This small molecule binds to this protein.
Small molecule (SMILES): CC(=O)N[C@H]1[C@H](O[C@H]2[C@H](O)[C@@H](NC(C)=O)CO[C@@H]2CO)O[C@H](CO)[C@@H](O[C@@H]2O[C@H](CO[C@H]3O[C@H](CO)[C@@H](O)[C@H](O)[C@@H]3O)[C@@H](O)[C@H](O[C@H]3O[C@H](CO)[C@@H](O)[C@H](O)[C@@H]3O)[C@@H]2O)[C@@H]1O

Binding-site contacts:
Ligand atom O7 contacts residue TYR797 of chain 1.C at 3.5 Å.
Ligand atom C8 contacts residue ASN802 of chain 1.C at 3.6 Å.
Ligand atom C8 contacts residue LYS796 of chain 1.C at 3.5 Å.
Ligand atom C2 contacts residue ASN802 of chain 1.C at 2.3 Å.
Ligand atom C1 contacts residue ASN802 of chain 1.C at 1.4 Å.
Ligand atom C7 contacts residue GLN805 of chain 1.C at 4.3 Å.
Ligand atom C5 contacts residue ASN802 of chain 1.C at 3.6 Å.
Ligand atom C8 contacts residue TYR797 of chain 1.C at 3.7 Å (hydrophobic).
Ligand atom C7 contacts residue TYR797 of chain 1.C at 4.1 Å (hydrophobic).
Ligand atom C2 contacts residue SER804 of chain 1.C at 4.0 Å.
Ligand atom C3 contacts residue ASN802 of chain 1.C at 3.6 Å.
Ligand atom N2 contacts residue ASN802 of chain 1.C at 2.8 Å (h-bond).
Ligand atom C3 contacts residue SER804 of chain 1.C at 4.1 Å.
Ligand atom O7 contacts residue ASN802 of chain 1.C at 3.2 Å (h-bond).
Ligand atom C4 contacts residue ASN802 of chain 1.C at 4.2 Å.
Ligand atom C1 contacts residue SER804 of chain 1.C at 3.5 Å.
Ligand atom N2 contacts residue SER804 of chain 1.C at 3.8 Å.
Ligand atom O5 contacts residue ASN802 of chain 1.C at 2.4 Å (h-bond).
Ligand atom C7 contacts residue ASN802 of chain 1.C at 3.2 Å.
Ligand atom C8 contacts residue GLN805 of chain 1.C at 3.5 Å.
Ligand atom O6 contacts residue SER933 of chain 1.C at 4.4 Å.
Ligand atom O5 contacts residue SER804 of chain 1.C at 4.5 Å.
Ligand atom O7 contacts residue GLN805 of chain 1.C at 4.2 Å.

Sequence of chain 1.C:
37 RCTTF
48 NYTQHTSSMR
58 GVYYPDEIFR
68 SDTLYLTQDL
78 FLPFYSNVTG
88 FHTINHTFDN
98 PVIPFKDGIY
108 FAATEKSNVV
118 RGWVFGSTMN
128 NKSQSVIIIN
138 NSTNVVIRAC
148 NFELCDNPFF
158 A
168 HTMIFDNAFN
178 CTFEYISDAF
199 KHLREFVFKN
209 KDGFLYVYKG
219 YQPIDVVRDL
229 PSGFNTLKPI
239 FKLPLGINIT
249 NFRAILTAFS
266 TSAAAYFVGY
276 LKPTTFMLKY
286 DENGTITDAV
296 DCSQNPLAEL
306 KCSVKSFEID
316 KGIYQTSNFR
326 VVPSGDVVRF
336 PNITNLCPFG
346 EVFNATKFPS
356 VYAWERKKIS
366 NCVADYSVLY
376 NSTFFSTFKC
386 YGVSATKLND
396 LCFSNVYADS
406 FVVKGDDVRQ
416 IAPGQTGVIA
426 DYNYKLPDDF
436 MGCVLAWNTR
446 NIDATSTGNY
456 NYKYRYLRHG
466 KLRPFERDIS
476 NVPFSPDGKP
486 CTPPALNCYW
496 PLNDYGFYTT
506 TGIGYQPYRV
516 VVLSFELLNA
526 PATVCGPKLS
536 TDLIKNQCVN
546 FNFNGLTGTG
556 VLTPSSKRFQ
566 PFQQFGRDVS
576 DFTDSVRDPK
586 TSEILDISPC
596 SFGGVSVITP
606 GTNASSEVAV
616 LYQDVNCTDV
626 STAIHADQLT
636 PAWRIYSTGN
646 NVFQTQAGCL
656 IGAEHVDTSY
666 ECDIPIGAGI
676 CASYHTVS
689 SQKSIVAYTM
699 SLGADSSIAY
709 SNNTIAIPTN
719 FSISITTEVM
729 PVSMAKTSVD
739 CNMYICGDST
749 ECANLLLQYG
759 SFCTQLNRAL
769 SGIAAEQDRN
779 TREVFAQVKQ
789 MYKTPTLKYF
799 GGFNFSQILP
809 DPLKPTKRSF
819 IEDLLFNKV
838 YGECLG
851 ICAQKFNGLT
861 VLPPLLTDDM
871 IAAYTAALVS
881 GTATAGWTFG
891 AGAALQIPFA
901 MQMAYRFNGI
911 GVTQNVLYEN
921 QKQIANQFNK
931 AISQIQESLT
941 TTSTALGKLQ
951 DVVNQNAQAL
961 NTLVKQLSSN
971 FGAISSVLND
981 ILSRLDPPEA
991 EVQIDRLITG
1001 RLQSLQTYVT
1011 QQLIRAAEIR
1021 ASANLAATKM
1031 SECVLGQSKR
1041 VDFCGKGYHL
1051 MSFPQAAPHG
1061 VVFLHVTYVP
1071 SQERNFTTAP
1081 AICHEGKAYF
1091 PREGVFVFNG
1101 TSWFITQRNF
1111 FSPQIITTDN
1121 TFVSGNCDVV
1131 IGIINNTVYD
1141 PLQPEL